Sequence of chain 1.D:
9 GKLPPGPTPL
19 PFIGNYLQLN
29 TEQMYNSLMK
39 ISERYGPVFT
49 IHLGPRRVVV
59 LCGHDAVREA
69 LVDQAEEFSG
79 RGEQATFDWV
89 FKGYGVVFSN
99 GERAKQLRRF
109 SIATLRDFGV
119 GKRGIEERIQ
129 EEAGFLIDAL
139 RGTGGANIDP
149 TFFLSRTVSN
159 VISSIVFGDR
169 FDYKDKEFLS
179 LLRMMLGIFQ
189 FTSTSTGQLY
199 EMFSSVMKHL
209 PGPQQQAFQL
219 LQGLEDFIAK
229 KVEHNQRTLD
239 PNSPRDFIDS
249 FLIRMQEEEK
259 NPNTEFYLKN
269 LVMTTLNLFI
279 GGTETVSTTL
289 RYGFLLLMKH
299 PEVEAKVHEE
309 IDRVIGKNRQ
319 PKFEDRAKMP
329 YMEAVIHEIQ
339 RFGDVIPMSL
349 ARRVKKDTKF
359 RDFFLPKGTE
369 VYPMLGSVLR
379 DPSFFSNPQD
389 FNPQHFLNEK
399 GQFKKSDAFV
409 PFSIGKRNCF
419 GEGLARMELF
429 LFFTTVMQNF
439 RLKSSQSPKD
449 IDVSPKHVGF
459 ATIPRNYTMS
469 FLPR

Binding-site contacts:
Ligand atom C9 contacts residue PHE458 of chain 1.D at 3.7 Å (hydrophobic).
Ligand atom O3 contacts residue ASN275 of chain 1.D at 3.4 Å (h-bond).
Ligand atom C6 contacts residue PHE96 of chain 1.D at 4.0 Å (hydrophobic).
Ligand atom C6 contacts residue ILE278 of chain 1.D at 4.2 Å (hydrophobic).
Ligand atom C10 contacts residue GLY279 of chain 1.D at 4.0 Å.
Ligand atom C12 contacts residue GLY279 of chain 1.D at 4.0 Å.
Ligand atom C3 contacts residue ILE344 of chain 1.D at 3.6 Å (hydrophobic).
Ligand atom O4 contacts residue PHE89 of chain 1.D at 3.1 Å.
Ligand atom C7 contacts residue PHE96 of chain 1.D at 4.2 Å (hydrophobic).
Ligand atom C4 contacts residue GLY279 of chain 1.D at 3.8 Å.
Ligand atom O2 contacts residue THR283 of chain 1.D at 4.0 Å.
Ligand atom C7 contacts residue PHE85 of chain 1.D at 3.3 Å (hydrophobic).
Ligand atom C6 contacts residue PHE85 of chain 1.D at 3.3 Å (hydrophobic).
Ligand atom O4 contacts residue ILE278 of chain 1.D at 3.5 Å.
Ligand atom C9 contacts residue LEU348 of chain 1.D at 3.9 Å (hydrophobic).
Ligand atom O1 contacts residue GLY279 of chain 1.D at 3.8 Å.
Ligand atom C3 contacts residue LEU348 of chain 1.D at 3.7 Å (hydrophobic).
Ligand atom C4 contacts residue HEM1 of chain 1.K at 3.5 Å.
Ligand atom C2 contacts residue ILE344 of chain 1.D at 4.0 Å (hydrophobic).
Ligand atom O1 contacts residue ASN275 of chain 1.D at 3.3 Å (h-bond).
Ligand atom C2 contacts residue HEM1 of chain 1.K at 3.4 Å.
Ligand atom O3 contacts residue GLY279 of chain 1.D at 2.8 Å.
Ligand atom C4 contacts residue ASN275 of chain 1.D at 3.1 Å.
Ligand atom C5 contacts residue PHE89 of chain 1.D at 3.9 Å (hydrophobic).
Ligand atom C8 contacts residue PHE458 of chain 1.D at 3.2 Å (hydrophobic).
Ligand atom C5 contacts residue ASN275 of chain 1.D at 3.6 Å.
Ligand atom C2 contacts residue THR283 of chain 1.D at 3.8 Å.
Ligand atom C3 contacts residue PHE458 of chain 1.D at 3.7 Å (hydrophobic).
Ligand atom O3 contacts residue HEM1 of chain 1.K at 3.8 Å.
Ligand atom O2 contacts residue HEM1 of chain 1.K at 3.4 Å.
Ligand atom O4 contacts residue LEU274 of chain 1.D at 3.6 Å.
Ligand atom O1 contacts residue ILE278 of chain 1.D at 4.0 Å.
Ligand atom C5 contacts residue ILE278 of chain 1.D at 3.9 Å (hydrophobic).
Ligand atom C11 contacts residue GLY279 of chain 1.D at 3.3 Å.
Ligand atom C4 contacts residue VAL95 of chain 1.D at 3.1 Å (hydrophobic).
Ligand atom C8 contacts residue LEU348 of chain 1.D at 4.0 Å (hydrophobic).
Ligand atom C3 contacts residue THR283 of chain 1.D at 4.2 Å.
Ligand atom C6 contacts residue PHE89 of chain 1.D at 3.8 Å (hydrophobic).
Ligand atom C11 contacts residue ASN275 of chain 1.D at 4.3 Å.
Ligand atom O4 contacts residue ASN275 of chain 1.D at 3.0 Å (h-bond).

The small molecule below binds the protein below.
Small molecule (SMILES): COc1c2occc2cc2ccc(=O)oc12